The small molecule below binds the protein below.
Small molecule (SMILES): CC(=O)N[C@@H]1[C@@H](O)[C@H](O)[C@@H](CO)O[C@H]1O

Binding-site contacts:
Ligand atom C8 contacts residue ILE287 of chain 1.C at 3.7 Å (hydrophobic).
Ligand atom N2 contacts residue ASN291 of chain 1.C at 3.0 Å (h-bond).
Ligand atom C4 contacts residue ASN291 of chain 1.C at 4.2 Å.
Ligand atom C7 contacts residue LYS288 of chain 1.C at 4.5 Å.
Ligand atom O7 contacts residue LYS288 of chain 1.C at 4.1 Å.
Ligand atom O7 contacts residue ILE287 of chain 1.C at 4.4 Å.
Ligand atom C3 contacts residue ASN291 of chain 1.C at 3.8 Å.
Ligand atom C1 contacts residue ASN291 of chain 1.C at 1.4 Å.
Ligand atom C8 contacts residue LYS288 of chain 1.C at 3.9 Å.
Ligand atom O5 contacts residue ASN291 of chain 1.C at 2.2 Å (h-bond).
Ligand atom O7 contacts residue ASN291 of chain 1.C at 2.8 Å (h-bond).
Ligand atom C1 contacts residue ILE287 of chain 1.C at 4.2 Å (hydrophobic).
Ligand atom C7 contacts residue ASN291 of chain 1.C at 3.2 Å.
Ligand atom N2 contacts residue ILE287 of chain 1.C at 3.8 Å.
Ligand atom C5 contacts residue ASN291 of chain 1.C at 3.6 Å.
Ligand atom C7 contacts residue ILE287 of chain 1.C at 3.8 Å (hydrophobic).
Ligand atom C2 contacts residue ASN291 of chain 1.C at 2.5 Å.

Sequence of chain 1.C:
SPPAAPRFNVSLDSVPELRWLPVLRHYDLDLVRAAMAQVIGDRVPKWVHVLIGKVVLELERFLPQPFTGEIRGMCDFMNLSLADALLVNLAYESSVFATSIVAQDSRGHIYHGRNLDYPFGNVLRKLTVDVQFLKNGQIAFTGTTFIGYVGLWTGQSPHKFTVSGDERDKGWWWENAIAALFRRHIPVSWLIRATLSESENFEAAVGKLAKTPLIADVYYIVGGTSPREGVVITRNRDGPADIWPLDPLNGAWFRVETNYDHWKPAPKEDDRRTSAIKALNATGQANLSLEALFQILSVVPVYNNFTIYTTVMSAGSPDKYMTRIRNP